Binding-site contacts:
Ligand atom C2 contacts residue ASN108 of chain 1.A at 2.5 Å.
Ligand atom C8 contacts residue ASN108 of chain 1.A at 3.5 Å.
Ligand atom N2 contacts residue ASN108 of chain 1.A at 2.9 Å (h-bond).
Ligand atom C3 contacts residue ASN108 of chain 1.A at 3.8 Å.
Ligand atom O7 contacts residue ASN108 of chain 1.A at 3.5 Å (h-bond).
Ligand atom C5 contacts residue ASN108 of chain 1.A at 3.7 Å.
Ligand atom O5 contacts residue ASN108 of chain 1.A at 2.4 Å (h-bond).
Ligand atom C4 contacts residue ASN108 of chain 1.A at 4.3 Å.
Ligand atom C1 contacts residue ASN108 of chain 1.A at 1.5 Å.
Ligand atom C7 contacts residue ASN108 of chain 1.A at 3.1 Å.

Sequence of chain 1.A:
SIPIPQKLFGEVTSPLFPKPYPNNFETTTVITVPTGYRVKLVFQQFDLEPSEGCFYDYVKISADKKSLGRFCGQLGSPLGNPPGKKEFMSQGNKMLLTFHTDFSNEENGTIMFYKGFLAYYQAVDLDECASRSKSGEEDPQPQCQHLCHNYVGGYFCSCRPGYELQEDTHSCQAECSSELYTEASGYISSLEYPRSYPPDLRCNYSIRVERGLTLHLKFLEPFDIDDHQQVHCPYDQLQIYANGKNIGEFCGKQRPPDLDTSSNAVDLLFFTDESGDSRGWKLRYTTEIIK

This protein binds this small molecule.
Small molecule (SMILES): CC(=O)N[C@@H]1[C@@H](O)[C@H](O)[C@@H](CO)O[C@H]1O